Sequence of chain 1.A:
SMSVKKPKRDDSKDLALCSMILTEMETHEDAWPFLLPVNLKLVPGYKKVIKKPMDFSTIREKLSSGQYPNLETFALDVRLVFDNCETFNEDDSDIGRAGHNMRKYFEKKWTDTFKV

Binding-site contacts:
Ligand atom O08 contacts residue PHE88 of chain 1.A at 3.8 Å.
Ligand atom C13 contacts residue TRP32 of chain 1.A at 4.0 Å (hydrophobic).
Ligand atom O08 contacts residue ILE95 of chain 1.A at 4.2 Å.
Ligand atom C01 contacts residue VAL38 of chain 1.A at 4.1 Å (hydrophobic).
Ligand atom C07 contacts residue VAL38 of chain 1.A at 4.0 Å (hydrophobic).
Ligand atom C07 contacts residue ILE95 of chain 1.A at 4.1 Å (hydrophobic).
Ligand atom C03 contacts residue PRO33 of chain 1.A at 3.5 Å (hydrophobic).
Ligand atom C01 contacts residue PHE34 of chain 1.A at 3.8 Å (hydrophobic).
Ligand atom N02 contacts residue PRO33 of chain 1.A at 4.1 Å.
Ligand atom C24 contacts residue TRP32 of chain 1.A at 3.7 Å (hydrophobic).
Ligand atom C09 contacts residue ILE95 of chain 1.A at 4.2 Å (hydrophobic).
Ligand atom C21 contacts residue LEU36 of chain 1.A at 4.2 Å (hydrophobic).
Ligand atom C04 contacts residue VAL38 of chain 1.A at 4.1 Å (hydrophobic).
Ligand atom C01 contacts residue PRO33 of chain 1.A at 3.7 Å (hydrophobic).
Ligand atom C04 contacts residue ILE95 of chain 1.A at 3.6 Å (hydrophobic).
Ligand atom C07 contacts residue ASN89 of chain 1.A at 3.7 Å.
Ligand atom C03 contacts residue ILE95 of chain 1.A at 3.9 Å (hydrophobic).
Ligand atom O17 contacts residue TRP32 of chain 1.A at 4.0 Å.
Ligand atom O08 contacts residue ASN89 of chain 1.A at 2.9 Å (h-bond).
Ligand atom N02 contacts residue ILE95 of chain 1.A at 3.9 Å.
Ligand atom C16 contacts residue TRP32 of chain 1.A at 4.3 Å (hydrophobic).
Ligand atom C07 contacts residue TYR46 of chain 1.A at 4.1 Å (hydrophobic).
Ligand atom F22 contacts residue LEU35 of chain 1.A at 4.2 Å.
Ligand atom C06 contacts residue ILE95 of chain 1.A at 4.1 Å (hydrophobic).
Ligand atom C06 contacts residue PHE88 of chain 1.A at 4.0 Å (hydrophobic).
Ligand atom F22 contacts residue LEU36 of chain 1.A at 3.7 Å.
Ligand atom C07 contacts residue PHE88 of chain 1.A at 4.3 Å (hydrophobic).
Ligand atom N02 contacts residue VAL38 of chain 1.A at 3.6 Å.
Ligand atom C21 contacts residue LEU35 of chain 1.A at 4.3 Å (hydrophobic).
Ligand atom C05 contacts residue ILE95 of chain 1.A at 3.7 Å (hydrophobic).
Ligand atom O08 contacts residue TYR46 of chain 1.A at 3.7 Å.
Ligand atom C23 contacts residue LEU36 of chain 1.A at 3.9 Å (hydrophobic).
Ligand atom C23 contacts residue TRP32 of chain 1.A at 4.3 Å (hydrophobic).
Ligand atom C01 contacts residue ILE95 of chain 1.A at 4.0 Å (hydrophobic).
Ligand atom N11 contacts residue PRO33 of chain 1.A at 4.2 Å.
Ligand atom C03 contacts residue VAL38 of chain 1.A at 3.7 Å (hydrophobic).
Ligand atom N15 contacts residue TRP32 of chain 1.A at 4.1 Å.
Ligand atom O10 contacts residue VAL43 of chain 1.A at 4.3 Å.
Ligand atom C06 contacts residue ASN89 of chain 1.A at 4.0 Å.
Ligand atom C18 contacts residue TRP32 of chain 1.A at 4.1 Å (hydrophobic).

A protein and the small-molecule ligand that binds it are described below.
Small molecule (SMILES): Cn1cc(C(=O)NCCCNC(=O)c2ccc(F)cc2)ccc1=O